The protein below binds the small molecule below.
Small molecule (SMILES): CCC(=O)N1CCc2ncsc2C1

Sequence of chain 1.A:
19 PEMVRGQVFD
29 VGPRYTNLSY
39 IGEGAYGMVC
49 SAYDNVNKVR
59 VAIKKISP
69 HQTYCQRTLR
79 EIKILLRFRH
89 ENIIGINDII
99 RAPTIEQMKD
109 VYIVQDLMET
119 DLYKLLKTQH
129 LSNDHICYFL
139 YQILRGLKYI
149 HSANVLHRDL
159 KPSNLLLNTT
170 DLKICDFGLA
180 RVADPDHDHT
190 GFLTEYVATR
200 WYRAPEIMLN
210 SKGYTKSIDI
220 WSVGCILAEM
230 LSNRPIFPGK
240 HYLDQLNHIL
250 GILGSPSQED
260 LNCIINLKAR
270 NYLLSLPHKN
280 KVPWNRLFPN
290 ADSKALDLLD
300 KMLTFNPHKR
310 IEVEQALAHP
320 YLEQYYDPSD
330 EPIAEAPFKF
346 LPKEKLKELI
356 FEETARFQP

Binding-site contacts:
Ligand atom C8 contacts residue ALA60 of chain 1.A at 3.5 Å (hydrophobic).
Ligand atom C3 contacts residue LEU164 of chain 1.A at 3.8 Å (hydrophobic).
Ligand atom O4 contacts residue CYS174 of chain 1.A at 3.2 Å.
Ligand atom C3 contacts residue GLN113 of chain 1.A at 4.1 Å.
Ligand atom C8 contacts residue LEU164 of chain 1.A at 4.3 Å (hydrophobic).
Ligand atom C1 contacts residue ASN162 of chain 1.A at 4.0 Å.
Ligand atom C7 contacts residue ILE92 of chain 1.A at 4.3 Å (hydrophobic).
Ligand atom C6 contacts residue LEU164 of chain 1.A at 3.9 Å (hydrophobic).
Ligand atom N5 contacts residue GLN113 of chain 1.A at 4.1 Å.
Ligand atom C6 contacts residue GLN113 of chain 1.A at 3.4 Å.
Ligand atom C2 contacts residue CYS174 of chain 1.A at 2.8 Å (hydrophobic).
Ligand atom O4 contacts residue LYS62 of chain 1.A at 3.7 Å.
Ligand atom O4 contacts residue ILE92 of chain 1.A at 4.2 Å.
Ligand atom C10 contacts residue ILE39 of chain 1.A at 4.0 Å (hydrophobic).
Ligand atom C10 contacts residue LEU115 of chain 1.A at 3.8 Å (hydrophobic).
Ligand atom O4 contacts residue LEU164 of chain 1.A at 4.0 Å.
Ligand atom N9 contacts residue ASP114 of chain 1.A at 3.8 Å.
Ligand atom C10 contacts residue MET116 of chain 1.A at 3.2 Å (hydrophobic).
Ligand atom N5 contacts residue LEU164 of chain 1.A at 3.8 Å.
Ligand atom C7 contacts residue MET116 of chain 1.A at 4.3 Å (hydrophobic).
Ligand atom C1 contacts residue CYS174 of chain 1.A at 1.8 Å (hydrophobic).
Ligand atom N9 contacts residue LEU115 of chain 1.A at 3.9 Å.
Ligand atom C7 contacts residue LEU164 of chain 1.A at 3.6 Å (hydrophobic).
Ligand atom C7 contacts residue ALA60 of chain 1.A at 3.8 Å (hydrophobic).
Ligand atom S11 contacts residue ILE39 of chain 1.A at 4.1 Å.
Ligand atom C7 contacts residue GLN113 of chain 1.A at 4.3 Å.
Ligand atom O4 contacts residue GLN113 of chain 1.A at 3.5 Å (h-bond).
Ligand atom C3 contacts residue CYS174 of chain 1.A at 3.5 Å (hydrophobic).
Ligand atom C12 contacts residue ALA60 of chain 1.A at 4.1 Å (hydrophobic).
Ligand atom C8 contacts residue MET116 of chain 1.A at 4.1 Å (hydrophobic).
Ligand atom N9 contacts residue ALA60 of chain 1.A at 3.5 Å.
Ligand atom C3 contacts residue LYS62 of chain 1.A at 4.3 Å.
Ligand atom S11 contacts residue VAL47 of chain 1.A at 4.2 Å.
Ligand atom C6 contacts residue ALA60 of chain 1.A at 4.3 Å (hydrophobic).
Ligand atom C8 contacts residue ASP114 of chain 1.A at 4.0 Å.
Ligand atom C10 contacts residue ALA60 of chain 1.A at 4.0 Å (hydrophobic).
Ligand atom N9 contacts residue MET116 of chain 1.A at 3.0 Å (h-bond).
Ligand atom C7 contacts residue ASP114 of chain 1.A at 3.3 Å.
Ligand atom C1 contacts residue ASP175 of chain 1.A at 3.7 Å.
Ligand atom C2 contacts residue LEU164 of chain 1.A at 3.9 Å (hydrophobic).